Binding-site contacts:
Ligand atom C1 contacts residue ASN267 of chain 1.B at 3.4 Å.
Ligand atom C23 contacts residue HIS111 of chain 1.B at 3.5 Å.
Ligand atom C30 contacts residue PHE319 of chain 1.B at 4.0 Å (hydrophobic).
Ligand atom C4 contacts residue TYR110 of chain 1.B at 4.0 Å (hydrophobic).
Ligand atom C13 contacts residue GLY318 of chain 1.B at 4.1 Å.
Ligand atom O6 contacts residue VAL282 of chain 1.B at 3.8 Å.
Ligand atom O3 contacts residue MET303 of chain 1.B at 3.2 Å.
Ligand atom C2 contacts residue GLN316 of chain 1.B at 4.1 Å.
Ligand atom N1 contacts residue PHE286 of chain 1.B at 4.1 Å.
Ligand atom O3 contacts residue GLY315 of chain 1.B at 4.0 Å.
Ligand atom C1 contacts residue ALA279 of chain 1.B at 3.5 Å (hydrophobic).
Ligand atom C25 contacts residue ILE265 of chain 1.B at 4.2 Å (hydrophobic).
Ligand atom C8 contacts residue MET227 of chain 1.B at 4.0 Å (hydrophobic).
Ligand atom C26 contacts residue ILE265 of chain 1.B at 3.8 Å (hydrophobic).
Ligand atom O2 contacts residue MET303 of chain 1.B at 3.3 Å (h-bond).
Ligand atom O1 contacts residue VAL282 of chain 1.B at 3.8 Å.
Ligand atom C21 contacts residue MET227 of chain 1.B at 4.0 Å (hydrophobic).
Ligand atom O1 contacts residue ALA279 of chain 1.B at 4.1 Å.
Ligand atom C3 contacts residue TYR110 of chain 1.B at 3.9 Å (hydrophobic).
Ligand atom C16 contacts residue PHE322 of chain 1.B at 3.9 Å (hydrophobic).
Ligand atom C1 contacts residue TRP278 of chain 1.B at 3.6 Å (hydrophobic).
Ligand atom C29 contacts residue GLN316 of chain 1.B at 4.0 Å.
Ligand atom C16 contacts residue GLY318 of chain 1.B at 4.0 Å.
Ligand atom O5 contacts residue MET227 of chain 1.B at 3.5 Å.
Ligand atom C25 contacts residue ASP264 of chain 1.B at 3.6 Å.
Ligand atom C30 contacts residue GLN316 of chain 1.B at 3.5 Å.
Ligand atom C12 contacts residue MET303 of chain 1.B at 3.7 Å (hydrophobic).
Ligand atom O6 contacts residue GLN316 of chain 1.B at 2.9 Å (h-bond).
Ligand atom C29 contacts residue VAL282 of chain 1.B at 3.8 Å (hydrophobic).
Ligand atom C7 contacts residue MET227 of chain 1.B at 4.2 Å (hydrophobic).
Ligand atom C24 contacts residue ASP264 of chain 1.B at 3.7 Å.
Ligand atom C1 contacts residue VAL282 of chain 1.B at 3.9 Å (hydrophobic).
Ligand atom O1 contacts residue GLN316 of chain 1.B at 3.1 Å (h-bond).
Ligand atom C3 contacts residue ASN267 of chain 1.B at 3.5 Å.
Ligand atom C2 contacts residue VAL282 of chain 1.B at 3.8 Å (hydrophobic).
Ligand atom C25 contacts residue MET227 of chain 1.B at 3.7 Å (hydrophobic).
Ligand atom O3 contacts residue PHE319 of chain 1.B at 3.9 Å.
Ligand atom C24 contacts residue MET227 of chain 1.B at 4.1 Å (hydrophobic).
Ligand atom C1 contacts residue GLN316 of chain 1.B at 4.0 Å.
Ligand atom C8 contacts residue PHE319 of chain 1.B at 3.7 Å (hydrophobic).

Sequence of chain 1.B:
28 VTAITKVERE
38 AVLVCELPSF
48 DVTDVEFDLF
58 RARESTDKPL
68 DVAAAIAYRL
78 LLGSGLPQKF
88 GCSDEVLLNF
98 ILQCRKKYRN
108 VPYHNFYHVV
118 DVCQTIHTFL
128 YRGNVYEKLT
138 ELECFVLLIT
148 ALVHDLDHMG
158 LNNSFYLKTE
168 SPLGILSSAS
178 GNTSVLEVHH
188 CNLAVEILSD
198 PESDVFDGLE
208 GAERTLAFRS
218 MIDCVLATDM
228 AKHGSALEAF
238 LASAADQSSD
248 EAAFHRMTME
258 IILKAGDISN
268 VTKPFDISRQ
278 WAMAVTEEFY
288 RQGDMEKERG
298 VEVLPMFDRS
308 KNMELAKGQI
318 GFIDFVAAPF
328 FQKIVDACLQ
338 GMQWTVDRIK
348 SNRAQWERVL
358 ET

A protein and the small-molecule ligand that binds it are described below.
Small molecule (SMILES): COc1ccc(C2=NN(C3CCN(C(=O)CN4C(=O)CC(C)(C)CC4=O)CC3)C(=O)[C@@H]3CC=CC[C@H]23)cc1OC